Binding-site contacts:
Ligand atom C4 contacts residue TYR93 of chain 1.A at 4.0 Å (hydrophobic).
Ligand atom O2 contacts residue ASP163 of chain 1.A at 2.9 Å (salt-bridge).
Ligand atom C3 contacts residue GLU64 of chain 1.A at 4.2 Å.
Ligand atom C4 contacts residue TYR66 of chain 1.A at 4.4 Å (hydrophobic).
Ligand atom O3 contacts residue PHE94 of chain 1.A at 3.9 Å.
Ligand atom O2 contacts residue PHE94 of chain 1.A at 4.1 Å.
Ligand atom C3 contacts residue TYR93 of chain 1.A at 4.2 Å (hydrophobic).
Ligand atom O4 contacts residue TYR93 of chain 1.A at 3.9 Å.
Ligand atom C3 contacts residue PHE94 of chain 1.A at 4.0 Å (hydrophobic).
Ligand atom O4 contacts residue TYR93 of chain 1.A at 3.7 Å.
Ligand atom O6 contacts residue TYR66 of chain 1.A at 4.1 Å.
Ligand atom O3 contacts residue TYR162 of chain 1.A at 3.3 Å.
Ligand atom O6 contacts residue TYR44 of chain 1.A at 4.5 Å.
Ligand atom O4 contacts residue GLU64 of chain 1.A at 3.3 Å (salt-bridge).
Ligand atom C6 contacts residue TYR93 of chain 1.A at 4.3 Å (hydrophobic).
Ligand atom O3 contacts residue ASP163 of chain 1.A at 3.9 Å.
Ligand atom O4 contacts residue TYR44 of chain 1.A at 3.4 Å.
Ligand atom C4 contacts residue GLU64 of chain 1.A at 4.4 Å.
Ligand atom C5 contacts residue TYR93 of chain 1.A at 3.8 Å (hydrophobic).
Ligand atom O3 contacts residue GLU64 of chain 1.A at 3.8 Å.
Ligand atom O3 contacts residue ASP163 of chain 1.A at 4.0 Å.
Ligand atom C6 contacts residue TYR44 of chain 1.A at 3.8 Å (hydrophobic).
Ligand atom C6 contacts residue TYR66 of chain 1.A at 4.2 Å (hydrophobic).
Ligand atom C2 contacts residue ASP163 of chain 1.A at 4.3 Å.
Ligand atom C6 contacts residue TYR93 of chain 1.A at 4.1 Å (hydrophobic).
Ligand atom C4 contacts residue TYR93 of chain 1.A at 4.3 Å (hydrophobic).
Ligand atom C5 contacts residue TYR93 of chain 1.A at 3.5 Å (hydrophobic).

This protein binds this small molecule.
Small molecule (SMILES): OC[C@H]1O[C@H](O[C@H]2[C@H](O)[C@@H](O)[C@H](O)O[C@@H]2CO)[C@H](O)[C@@H](O)[C@@H]1O

Sequence of chain 1.A:
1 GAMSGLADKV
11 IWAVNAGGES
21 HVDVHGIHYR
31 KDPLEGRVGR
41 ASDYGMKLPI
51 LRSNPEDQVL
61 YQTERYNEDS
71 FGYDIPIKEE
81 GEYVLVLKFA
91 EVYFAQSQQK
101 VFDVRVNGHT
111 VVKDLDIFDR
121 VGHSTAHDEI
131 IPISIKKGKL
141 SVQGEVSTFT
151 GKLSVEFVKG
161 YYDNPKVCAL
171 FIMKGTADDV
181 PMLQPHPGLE